Sequence of chain 1.A:
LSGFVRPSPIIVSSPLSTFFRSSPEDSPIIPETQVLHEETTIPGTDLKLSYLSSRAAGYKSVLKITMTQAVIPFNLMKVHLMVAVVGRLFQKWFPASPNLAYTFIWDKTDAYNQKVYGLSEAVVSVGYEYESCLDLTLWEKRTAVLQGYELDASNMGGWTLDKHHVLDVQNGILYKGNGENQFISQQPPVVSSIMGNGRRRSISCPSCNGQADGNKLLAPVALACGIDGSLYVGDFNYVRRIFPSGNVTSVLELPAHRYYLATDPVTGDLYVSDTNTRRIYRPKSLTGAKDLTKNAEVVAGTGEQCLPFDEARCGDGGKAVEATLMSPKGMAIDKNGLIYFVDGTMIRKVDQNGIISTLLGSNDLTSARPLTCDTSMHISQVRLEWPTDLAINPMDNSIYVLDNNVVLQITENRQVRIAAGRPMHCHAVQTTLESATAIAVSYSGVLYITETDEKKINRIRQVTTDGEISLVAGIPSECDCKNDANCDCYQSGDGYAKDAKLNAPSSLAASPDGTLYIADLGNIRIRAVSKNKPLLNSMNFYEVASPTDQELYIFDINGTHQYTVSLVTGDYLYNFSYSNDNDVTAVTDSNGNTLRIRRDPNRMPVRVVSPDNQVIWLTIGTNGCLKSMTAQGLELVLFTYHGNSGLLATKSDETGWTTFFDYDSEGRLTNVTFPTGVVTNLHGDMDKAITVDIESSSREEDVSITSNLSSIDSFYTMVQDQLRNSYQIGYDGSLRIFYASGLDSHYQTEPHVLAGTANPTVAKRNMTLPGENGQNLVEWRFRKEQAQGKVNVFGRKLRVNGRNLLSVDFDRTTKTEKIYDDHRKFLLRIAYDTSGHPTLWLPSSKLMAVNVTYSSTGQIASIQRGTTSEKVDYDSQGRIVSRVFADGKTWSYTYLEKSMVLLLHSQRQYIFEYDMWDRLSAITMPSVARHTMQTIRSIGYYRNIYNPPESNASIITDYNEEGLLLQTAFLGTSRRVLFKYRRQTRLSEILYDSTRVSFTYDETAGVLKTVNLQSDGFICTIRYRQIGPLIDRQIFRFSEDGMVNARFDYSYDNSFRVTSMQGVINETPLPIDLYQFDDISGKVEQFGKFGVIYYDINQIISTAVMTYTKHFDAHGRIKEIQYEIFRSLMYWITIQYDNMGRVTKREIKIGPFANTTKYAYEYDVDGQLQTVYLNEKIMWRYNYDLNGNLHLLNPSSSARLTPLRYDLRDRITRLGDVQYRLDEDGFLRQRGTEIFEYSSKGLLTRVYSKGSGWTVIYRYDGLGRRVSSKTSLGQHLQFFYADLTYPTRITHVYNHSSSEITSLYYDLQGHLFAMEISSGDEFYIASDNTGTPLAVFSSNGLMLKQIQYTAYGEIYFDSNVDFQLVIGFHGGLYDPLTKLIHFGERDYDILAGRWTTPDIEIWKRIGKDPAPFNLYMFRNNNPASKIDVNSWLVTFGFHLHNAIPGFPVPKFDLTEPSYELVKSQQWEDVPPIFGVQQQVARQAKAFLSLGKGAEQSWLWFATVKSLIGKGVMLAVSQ

Binding-site contacts:
Ligand atom N2 contacts residue ASN717 of chain 1.A at 4.0 Å.
Ligand atom C3 contacts residue ASN693 of chain 1.A at 3.9 Å.
Ligand atom C2 contacts residue ASN693 of chain 1.A at 2.5 Å.
Ligand atom O7 contacts residue ASN693 of chain 1.A at 3.9 Å.
Ligand atom O7 contacts residue ASN717 of chain 1.A at 3.2 Å (h-bond).
Ligand atom O6 contacts residue ASN693 of chain 1.A at 4.5 Å.
Ligand atom C7 contacts residue ASN717 of chain 1.A at 3.3 Å.
Ligand atom C4 contacts residue ASN693 of chain 1.A at 4.3 Å.
Ligand atom N2 contacts residue ASN693 of chain 1.A at 3.0 Å (h-bond).
Ligand atom C7 contacts residue ASN693 of chain 1.A at 3.6 Å.
Ligand atom C1 contacts residue ASN717 of chain 1.A at 4.1 Å.
Ligand atom C5 contacts residue ASN693 of chain 1.A at 3.7 Å.
Ligand atom C8 contacts residue ASN717 of chain 1.A at 3.5 Å.
Ligand atom O6 contacts residue ILE692 of chain 1.A at 3.9 Å.
Ligand atom C1 contacts residue ASN693 of chain 1.A at 1.4 Å.
Ligand atom O5 contacts residue ASN693 of chain 1.A at 2.4 Å (h-bond).

The protein below binds the small molecule below.
Small molecule (SMILES): CC(=O)N[C@@H]1[C@@H](O)[C@H](O)[C@@H](CO)O[C@H]1O